Sequence of chain 1.A:
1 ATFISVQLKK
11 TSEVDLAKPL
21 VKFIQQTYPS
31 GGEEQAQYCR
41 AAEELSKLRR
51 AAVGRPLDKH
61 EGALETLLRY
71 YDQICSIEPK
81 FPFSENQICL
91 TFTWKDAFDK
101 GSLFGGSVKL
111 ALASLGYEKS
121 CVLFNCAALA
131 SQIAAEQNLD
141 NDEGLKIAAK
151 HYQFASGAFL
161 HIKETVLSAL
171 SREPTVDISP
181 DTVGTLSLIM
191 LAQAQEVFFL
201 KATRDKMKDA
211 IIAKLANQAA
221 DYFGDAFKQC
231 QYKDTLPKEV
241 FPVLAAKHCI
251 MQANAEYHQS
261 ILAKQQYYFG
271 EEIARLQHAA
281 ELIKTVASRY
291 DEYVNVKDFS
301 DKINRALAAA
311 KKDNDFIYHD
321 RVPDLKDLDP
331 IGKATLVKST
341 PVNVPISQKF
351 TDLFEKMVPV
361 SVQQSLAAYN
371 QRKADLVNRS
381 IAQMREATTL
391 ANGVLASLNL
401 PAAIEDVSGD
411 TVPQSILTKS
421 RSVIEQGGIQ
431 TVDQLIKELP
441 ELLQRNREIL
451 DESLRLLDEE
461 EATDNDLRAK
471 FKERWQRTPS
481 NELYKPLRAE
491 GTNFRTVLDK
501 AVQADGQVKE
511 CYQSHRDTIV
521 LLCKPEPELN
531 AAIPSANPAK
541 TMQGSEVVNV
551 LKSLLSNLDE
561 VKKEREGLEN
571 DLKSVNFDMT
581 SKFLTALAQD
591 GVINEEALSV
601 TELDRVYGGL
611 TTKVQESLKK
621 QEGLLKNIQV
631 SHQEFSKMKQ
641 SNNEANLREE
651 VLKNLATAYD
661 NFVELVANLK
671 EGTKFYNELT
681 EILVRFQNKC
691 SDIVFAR

This small molecule binds to this protein.
Small molecule (SMILES): CC(C)C[C@H](NC(=O)[C@H](CC(=O)O)NC(=O)[C@@H]1CCCN1C(=O)[C@H](Cc1ccc(O)cc1)NC(=O)[C@H](CC(C)C)NC(=O)[C@@H](N)CC(N)=O)C(=O)N[C@@H](CO)C(=O)N[C@H](C=O)CCC(=O)O

Binding-site contacts:
Ligand atom CE1 contacts residue ALA504 of chain 1.A at 4.0 Å (hydrophobic).
Ligand atom CZ contacts residue ALA504 of chain 1.A at 3.8 Å (hydrophobic).
Ligand atom N contacts residue GLU671 of chain 1.A at 3.4 Å (salt-bridge).
Ligand atom ND2 contacts residue GLU671 of chain 1.A at 3.7 Å.
Ligand atom CG contacts residue GLU671 of chain 1.A at 4.0 Å.
Ligand atom CD2 contacts residue ALA504 of chain 1.A at 4.1 Å (hydrophobic).
Ligand atom CZ contacts residue GLY672 of chain 1.A at 3.7 Å.
Ligand atom CD1 contacts residue GLY672 of chain 1.A at 3.7 Å.
Ligand atom CB contacts residue PHE675 of chain 1.A at 4.1 Å (hydrophobic).
Ligand atom CB contacts residue GLU671 of chain 1.A at 3.6 Å.
Ligand atom OH contacts residue ALA504 of chain 1.A at 3.7 Å.
Ligand atom CG contacts residue PHE675 of chain 1.A at 3.7 Å (hydrophobic).
Ligand atom CB contacts residue GLU671 of chain 1.A at 3.6 Å.
Ligand atom OH contacts residue ASP505 of chain 1.A at 2.6 Å (salt-bridge).
Ligand atom CD2 contacts residue VAL508 of chain 1.A at 3.8 Å (hydrophobic).
Ligand atom CD1 contacts residue PHE675 of chain 1.A at 3.9 Å (hydrophobic).
Ligand atom CG contacts residue PHE675 of chain 1.A at 3.6 Å (hydrophobic).
Ligand atom CE2 contacts residue ALA501 of chain 1.A at 3.7 Å (hydrophobic).
Ligand atom CE2 contacts residue ASP505 of chain 1.A at 3.3 Å.
Ligand atom CZ contacts residue ASP505 of chain 1.A at 3.4 Å.
Ligand atom CB contacts residue GLU671 of chain 1.A at 3.9 Å.
Ligand atom CD2 contacts residue PHE675 of chain 1.A at 3.6 Å (hydrophobic).
Ligand atom CD contacts residue PHE675 of chain 1.A at 3.9 Å (hydrophobic).
Ligand atom CA contacts residue GLU671 of chain 1.A at 4.0 Å.
Ligand atom OH contacts residue LEU439 of chain 1.A at 3.8 Å.
Ligand atom CD1 contacts residue LEU679 of chain 1.A at 4.0 Å (hydrophobic).
Ligand atom CD2 contacts residue PHE675 of chain 1.A at 4.0 Å (hydrophobic).
Ligand atom CE1 contacts residue GLY672 of chain 1.A at 3.6 Å.
Ligand atom CA contacts residue GLU671 of chain 1.A at 3.8 Å.
Ligand atom O contacts residue ALA504 of chain 1.A at 4.0 Å.
Ligand atom O contacts residue PHE675 of chain 1.A at 3.6 Å.
Ligand atom CD2 contacts residue ASN668 of chain 1.A at 3.8 Å.
Ligand atom CD1 contacts residue GLU678 of chain 1.A at 3.9 Å.
Ligand atom O contacts residue GLU671 of chain 1.A at 4.0 Å.
Ligand atom CG contacts residue GLY672 of chain 1.A at 4.0 Å.
Ligand atom CE2 contacts residue GLY672 of chain 1.A at 4.0 Å.
Ligand atom CE2 contacts residue ALA504 of chain 1.A at 3.8 Å (hydrophobic).
Ligand atom C contacts residue GLU671 of chain 1.A at 4.0 Å.
Ligand atom N contacts residue GLU671 of chain 1.A at 3.0 Å (salt-bridge).
Ligand atom CG contacts residue VAL497 of chain 1.A at 3.9 Å (hydrophobic).